The small molecule below binds the protein below.
Small molecule (SMILES): CC(=O)N[C@H]1[C@H](O[C@H]2[C@H](O)[C@@H](NC(C)=O)CO[C@@H]2CO)O[C@H](CO)[C@@H](O[C@@H]2O[C@H](CO)[C@@H](O)[C@H](O)[C@@H]2O)[C@@H]1O

Binding-site contacts:
Ligand atom C7 contacts residue ASN122 of chain 2.D at 3.5 Å.
Ligand atom C8 contacts residue THR98 of chain 2.D at 4.2 Å.
Ligand atom C2 contacts residue ASN122 of chain 2.D at 2.4 Å.
Ligand atom C3 contacts residue ASN122 of chain 2.D at 3.8 Å.
Ligand atom C5 contacts residue ASN122 of chain 2.D at 3.6 Å.
Ligand atom O5 contacts residue ASN122 of chain 2.D at 2.3 Å (h-bond).
Ligand atom C8 contacts residue PHE121 of chain 2.D at 4.4 Å (hydrophobic).
Ligand atom N2 contacts residue ASN122 of chain 2.D at 2.9 Å (h-bond).
Ligand atom O7 contacts residue ASN122 of chain 2.D at 3.8 Å.
Ligand atom C8 contacts residue GLN100 of chain 2.D at 3.8 Å.
Ligand atom C8 contacts residue SER120 of chain 2.D at 4.0 Å.
Ligand atom C1 contacts residue ASN122 of chain 2.D at 1.4 Å.
Ligand atom C4 contacts residue ASN122 of chain 2.D at 4.2 Å.

Sequence of chain 2.D:
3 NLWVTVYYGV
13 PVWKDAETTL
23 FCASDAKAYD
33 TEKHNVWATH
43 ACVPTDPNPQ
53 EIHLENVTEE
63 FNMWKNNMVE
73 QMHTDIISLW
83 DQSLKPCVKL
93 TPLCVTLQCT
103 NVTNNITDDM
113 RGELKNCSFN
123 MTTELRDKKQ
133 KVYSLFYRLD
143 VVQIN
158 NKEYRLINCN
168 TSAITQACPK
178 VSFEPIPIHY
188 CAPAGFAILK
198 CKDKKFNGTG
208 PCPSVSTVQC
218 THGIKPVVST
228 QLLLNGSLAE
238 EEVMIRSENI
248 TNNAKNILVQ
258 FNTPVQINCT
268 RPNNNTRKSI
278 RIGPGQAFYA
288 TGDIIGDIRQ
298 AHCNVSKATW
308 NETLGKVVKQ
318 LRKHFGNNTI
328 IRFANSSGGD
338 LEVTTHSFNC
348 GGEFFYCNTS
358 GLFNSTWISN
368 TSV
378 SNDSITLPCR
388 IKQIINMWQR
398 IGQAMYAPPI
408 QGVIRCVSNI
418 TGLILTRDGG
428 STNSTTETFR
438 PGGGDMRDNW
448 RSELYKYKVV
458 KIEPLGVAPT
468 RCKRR